Sequence of chain 31.S:
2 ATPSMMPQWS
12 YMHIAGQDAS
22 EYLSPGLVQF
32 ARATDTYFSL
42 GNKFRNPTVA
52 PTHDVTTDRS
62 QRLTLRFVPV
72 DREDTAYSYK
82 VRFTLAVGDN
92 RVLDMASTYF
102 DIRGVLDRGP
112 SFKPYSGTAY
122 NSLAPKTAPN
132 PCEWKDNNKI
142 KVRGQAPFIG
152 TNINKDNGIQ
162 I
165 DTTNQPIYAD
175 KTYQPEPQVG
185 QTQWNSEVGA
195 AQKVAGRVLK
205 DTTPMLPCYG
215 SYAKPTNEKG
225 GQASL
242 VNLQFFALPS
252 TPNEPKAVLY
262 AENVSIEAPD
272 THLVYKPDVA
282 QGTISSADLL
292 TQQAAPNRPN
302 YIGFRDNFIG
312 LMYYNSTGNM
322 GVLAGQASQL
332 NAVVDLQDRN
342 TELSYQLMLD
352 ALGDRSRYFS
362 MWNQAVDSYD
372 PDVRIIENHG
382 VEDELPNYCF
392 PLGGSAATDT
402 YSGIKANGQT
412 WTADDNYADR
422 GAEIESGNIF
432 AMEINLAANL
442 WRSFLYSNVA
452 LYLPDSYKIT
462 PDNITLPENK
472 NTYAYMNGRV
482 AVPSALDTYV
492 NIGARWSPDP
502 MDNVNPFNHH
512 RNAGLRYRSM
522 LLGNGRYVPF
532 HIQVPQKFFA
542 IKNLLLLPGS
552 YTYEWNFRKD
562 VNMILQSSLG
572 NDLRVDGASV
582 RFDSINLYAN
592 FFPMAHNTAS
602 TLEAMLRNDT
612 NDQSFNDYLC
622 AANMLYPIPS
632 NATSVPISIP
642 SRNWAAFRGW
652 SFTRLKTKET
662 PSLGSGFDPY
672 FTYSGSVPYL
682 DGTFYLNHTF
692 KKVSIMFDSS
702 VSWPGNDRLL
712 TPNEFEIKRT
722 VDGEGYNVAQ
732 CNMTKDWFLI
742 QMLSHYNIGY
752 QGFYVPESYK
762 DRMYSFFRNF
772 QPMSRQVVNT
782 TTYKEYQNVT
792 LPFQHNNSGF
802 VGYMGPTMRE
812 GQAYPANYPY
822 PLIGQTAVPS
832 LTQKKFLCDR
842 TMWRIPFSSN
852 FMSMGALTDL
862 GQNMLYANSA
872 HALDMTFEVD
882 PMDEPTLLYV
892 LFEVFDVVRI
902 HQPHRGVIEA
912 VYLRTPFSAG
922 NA

Sequence of chain 31.Q:
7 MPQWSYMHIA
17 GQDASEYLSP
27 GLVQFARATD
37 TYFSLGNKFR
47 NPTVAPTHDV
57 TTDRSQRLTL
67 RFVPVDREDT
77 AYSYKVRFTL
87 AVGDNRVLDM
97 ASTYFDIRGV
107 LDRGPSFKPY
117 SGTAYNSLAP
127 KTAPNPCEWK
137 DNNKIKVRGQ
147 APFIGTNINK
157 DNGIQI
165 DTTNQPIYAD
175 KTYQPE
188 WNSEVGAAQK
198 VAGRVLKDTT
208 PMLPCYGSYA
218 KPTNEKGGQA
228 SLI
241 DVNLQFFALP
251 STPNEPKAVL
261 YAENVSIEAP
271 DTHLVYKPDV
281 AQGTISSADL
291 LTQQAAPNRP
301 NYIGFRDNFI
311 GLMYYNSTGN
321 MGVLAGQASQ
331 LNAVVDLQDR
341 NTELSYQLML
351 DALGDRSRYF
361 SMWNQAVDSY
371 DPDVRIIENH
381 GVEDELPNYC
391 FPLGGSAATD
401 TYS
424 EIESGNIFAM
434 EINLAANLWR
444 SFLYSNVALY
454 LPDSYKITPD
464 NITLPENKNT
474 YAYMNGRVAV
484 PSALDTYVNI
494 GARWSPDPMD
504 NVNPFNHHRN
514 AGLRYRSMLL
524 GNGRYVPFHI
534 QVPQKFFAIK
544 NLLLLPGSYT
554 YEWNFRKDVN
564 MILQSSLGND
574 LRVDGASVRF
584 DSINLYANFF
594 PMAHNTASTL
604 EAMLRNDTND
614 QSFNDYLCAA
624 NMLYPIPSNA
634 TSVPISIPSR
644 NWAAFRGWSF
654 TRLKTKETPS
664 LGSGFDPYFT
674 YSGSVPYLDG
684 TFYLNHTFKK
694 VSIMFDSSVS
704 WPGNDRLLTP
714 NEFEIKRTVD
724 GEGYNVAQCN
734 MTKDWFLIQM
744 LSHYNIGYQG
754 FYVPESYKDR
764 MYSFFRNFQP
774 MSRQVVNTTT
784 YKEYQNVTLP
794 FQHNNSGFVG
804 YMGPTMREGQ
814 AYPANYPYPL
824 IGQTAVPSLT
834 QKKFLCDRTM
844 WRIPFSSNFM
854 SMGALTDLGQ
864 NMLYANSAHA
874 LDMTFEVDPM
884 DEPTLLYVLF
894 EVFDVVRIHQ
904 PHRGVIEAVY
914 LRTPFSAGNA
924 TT

This protein binds this small molecule.
Small molecule (SMILES): NC(N)=NCCC[C@H](NC(=O)[C@@H]1CCCN1)C(=O)N[C@H](C=O)CC1=NC=NC1

Binding-site contacts:
Ligand atom N contacts residue CYS621 of chain 31.Q at 2.8 Å (h-bond).
Ligand atom CA contacts residue ARG649 of chain 31.Q at 3.4 Å.
Ligand atom CB contacts residue TYR619 of chain 31.Q at 3.8 Å (hydrophobic).
Ligand atom CB contacts residue PHE896 of chain 31.Q at 3.3 Å (hydrophobic).
Ligand atom CB contacts residue GLU894 of chain 31.Q at 3.5 Å.
Ligand atom CB contacts residue ALA857 of chain 31.Q at 3.9 Å (hydrophobic).
Ligand atom CG contacts residue ASN617 of chain 31.Q at 4.1 Å.
Ligand atom CD2 contacts residue ARG845 of chain 31.Q at 3.5 Å.
Ligand atom CD2 contacts residue GLU894 of chain 31.Q at 3.7 Å.
Ligand atom N contacts residue ARG649 of chain 31.Q at 4.1 Å.
Ligand atom CE1 contacts residue LEU348 of chain 31.Q at 3.9 Å (hydrophobic).
Ligand atom CE1 contacts residue MET843 of chain 31.Q at 3.6 Å (hydrophobic).
Ligand atom CB contacts residue TYR619 of chain 31.Q at 3.0 Å (hydrophobic).
Ligand atom CB contacts residue ARG649 of chain 31.Q at 4.1 Å.
Ligand atom CE1 contacts residue LEU620 of chain 31.Q at 3.5 Å (hydrophobic).
Ligand atom CA contacts residue CYS621 of chain 31.Q at 3.7 Å (hydrophobic).
Ligand atom N contacts residue TYR619 of chain 31.Q at 3.6 Å.
Ligand atom CD contacts residue ASN617 of chain 31.Q at 3.2 Å.
Ligand atom O contacts residue ALA857 of chain 31.Q at 4.0 Å.
Ligand atom C contacts residue TYR619 of chain 31.Q at 3.1 Å (hydrophobic).
Ligand atom N contacts residue ASN617 of chain 31.Q at 3.6 Å.
Ligand atom ND1 contacts residue LEU620 of chain 31.Q at 3.0 Å.
Ligand atom CG contacts residue GLU894 of chain 31.Q at 3.9 Å.
Ligand atom CG contacts residue TYR619 of chain 31.Q at 3.8 Å (hydrophobic).
Ligand atom CD contacts residue CYS621 of chain 31.Q at 3.6 Å (hydrophobic).
Ligand atom C contacts residue ARG845 of chain 31.Q at 3.6 Å.
Ligand atom O contacts residue ARG845 of chain 31.Q at 3.8 Å.
Ligand atom CA contacts residue TYR619 of chain 31.Q at 3.9 Å (hydrophobic).
Ligand atom N contacts residue ASP618 of chain 31.Q at 3.9 Å.
Ligand atom N contacts residue TYR619 of chain 31.Q at 3.5 Å (h-bond).
Ligand atom O contacts residue TYR619 of chain 31.Q at 2.6 Å.
Ligand atom CD contacts residue PHE896 of chain 31.Q at 4.1 Å (hydrophobic).
Ligand atom CD contacts residue ASP897 of chain 31.Q at 3.5 Å.
Ligand atom CD contacts residue ARG46 of chain 31.S at 4.1 Å.
Ligand atom NE2 contacts residue GLU894 of chain 31.Q at 4.1 Å.
Ligand atom CA contacts residue TYR619 of chain 31.Q at 3.8 Å (hydrophobic).
Ligand atom CG contacts residue PHE896 of chain 31.Q at 3.0 Å (hydrophobic).
Ligand atom CG contacts residue ARG46 of chain 31.S at 3.9 Å.
Ligand atom O contacts residue ARG649 of chain 31.Q at 3.9 Å.
Ligand atom CB contacts residue ARG649 of chain 31.Q at 3.6 Å.